The protein below binds the small molecule below.
Small molecule (SMILES): CC(=O)N[C@@H]1[C@@H](O)[C@H](O)[C@@H](CO)O[C@H]1O

Sequence of chain 1.A:
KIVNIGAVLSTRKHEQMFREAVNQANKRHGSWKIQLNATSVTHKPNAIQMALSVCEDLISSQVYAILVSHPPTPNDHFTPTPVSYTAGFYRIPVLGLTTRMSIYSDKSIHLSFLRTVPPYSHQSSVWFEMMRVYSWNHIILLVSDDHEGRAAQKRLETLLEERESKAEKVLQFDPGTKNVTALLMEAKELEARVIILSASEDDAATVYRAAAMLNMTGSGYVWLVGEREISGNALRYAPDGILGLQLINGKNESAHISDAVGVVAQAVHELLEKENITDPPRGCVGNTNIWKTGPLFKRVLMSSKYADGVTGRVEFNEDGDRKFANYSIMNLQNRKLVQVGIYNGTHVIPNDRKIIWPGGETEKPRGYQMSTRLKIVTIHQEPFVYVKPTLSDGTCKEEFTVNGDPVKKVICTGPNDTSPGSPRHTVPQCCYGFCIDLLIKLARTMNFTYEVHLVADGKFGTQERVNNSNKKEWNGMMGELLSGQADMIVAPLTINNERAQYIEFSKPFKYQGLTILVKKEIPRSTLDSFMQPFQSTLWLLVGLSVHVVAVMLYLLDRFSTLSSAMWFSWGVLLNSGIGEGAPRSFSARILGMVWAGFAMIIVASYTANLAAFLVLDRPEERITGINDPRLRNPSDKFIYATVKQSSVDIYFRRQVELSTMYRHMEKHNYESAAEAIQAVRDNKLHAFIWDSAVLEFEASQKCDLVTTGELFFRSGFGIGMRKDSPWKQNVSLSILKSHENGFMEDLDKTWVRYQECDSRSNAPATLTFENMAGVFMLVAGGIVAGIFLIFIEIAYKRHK

Binding-site contacts:
Ligand atom O5 contacts residue ASN350 of chain 1.A at 2.5 Å (h-bond).
Ligand atom C4 contacts residue ASN350 of chain 1.A at 4.3 Å.
Ligand atom N2 contacts residue ASN350 of chain 1.A at 2.9 Å (h-bond).
Ligand atom C7 contacts residue ASN350 of chain 1.A at 3.6 Å.
Ligand atom C2 contacts residue ASN350 of chain 1.A at 2.5 Å.
Ligand atom C6 contacts residue ASN350 of chain 1.A at 4.3 Å.
Ligand atom C1 contacts residue ASN350 of chain 1.A at 1.4 Å.
Ligand atom C8 contacts residue THR335 of chain 1.A at 4.3 Å.
Ligand atom C5 contacts residue ASN350 of chain 1.A at 3.7 Å.
Ligand atom O7 contacts residue ASN350 of chain 1.A at 4.5 Å.
Ligand atom C3 contacts residue ASN350 of chain 1.A at 3.8 Å.
Ligand atom O6 contacts residue ASN368 of chain 1.A at 4.3 Å.
Ligand atom O4 contacts residue NAG1 of chain 1.K at 4.5 Å.
Ligand atom C8 contacts residue ASN350 of chain 1.A at 3.9 Å.
Ligand atom O6 contacts residue NAG1 of chain 1.K at 3.4 Å.